Sequence of chain 1.D:
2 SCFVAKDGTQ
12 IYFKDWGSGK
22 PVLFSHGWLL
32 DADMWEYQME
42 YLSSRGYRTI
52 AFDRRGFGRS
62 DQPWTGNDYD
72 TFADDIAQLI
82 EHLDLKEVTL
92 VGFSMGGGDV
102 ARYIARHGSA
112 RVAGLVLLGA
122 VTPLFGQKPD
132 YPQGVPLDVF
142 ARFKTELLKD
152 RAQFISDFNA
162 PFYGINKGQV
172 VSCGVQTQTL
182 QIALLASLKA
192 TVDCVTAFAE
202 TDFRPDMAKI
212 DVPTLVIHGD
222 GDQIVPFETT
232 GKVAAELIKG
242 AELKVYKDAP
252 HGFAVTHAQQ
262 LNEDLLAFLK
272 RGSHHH

Sequence of chain 1.E:
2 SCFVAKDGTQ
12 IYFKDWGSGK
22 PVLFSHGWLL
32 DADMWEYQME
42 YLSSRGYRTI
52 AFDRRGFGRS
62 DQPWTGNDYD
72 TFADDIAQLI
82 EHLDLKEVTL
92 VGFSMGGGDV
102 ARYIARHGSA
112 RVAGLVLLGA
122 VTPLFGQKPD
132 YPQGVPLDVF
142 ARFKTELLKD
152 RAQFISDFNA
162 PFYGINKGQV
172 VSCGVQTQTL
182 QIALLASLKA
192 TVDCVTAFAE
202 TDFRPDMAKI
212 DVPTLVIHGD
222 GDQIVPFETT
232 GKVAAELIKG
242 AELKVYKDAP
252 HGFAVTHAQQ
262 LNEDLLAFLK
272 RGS

This protein binds this small molecule.
Small molecule (SMILES): O=C(CI)NCC(=O)N1CN(C(=O)CNC(=O)CI)CN(C(=O)CNC(=O)CI)C1

Sequence of chain 1.F:
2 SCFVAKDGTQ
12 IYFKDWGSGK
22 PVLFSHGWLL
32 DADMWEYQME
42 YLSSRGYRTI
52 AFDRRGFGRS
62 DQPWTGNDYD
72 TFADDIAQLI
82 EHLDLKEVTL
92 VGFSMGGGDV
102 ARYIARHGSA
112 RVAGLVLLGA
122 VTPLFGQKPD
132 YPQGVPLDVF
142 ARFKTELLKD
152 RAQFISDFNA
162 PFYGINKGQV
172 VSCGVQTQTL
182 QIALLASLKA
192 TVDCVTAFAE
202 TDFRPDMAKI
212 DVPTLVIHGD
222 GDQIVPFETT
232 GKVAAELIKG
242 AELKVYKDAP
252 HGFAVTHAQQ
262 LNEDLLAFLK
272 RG

Binding-site contacts:
Ligand atom N6 contacts residue CYS174 of chain 1.F at 3.0 Å (h-bond).
Ligand atom N5 contacts residue CYS174 of chain 1.E at 3.3 Å (h-bond).
Ligand atom C6 contacts residue CYS174 of chain 1.D at 2.8 Å (hydrophobic).
Ligand atom O2 contacts residue CYS174 of chain 1.D at 3.0 Å (h-bond).
Ligand atom C14 contacts residue CYS174 of chain 1.F at 2.7 Å (hydrophobic).
Ligand atom O1 contacts residue CYS174 of chain 1.D at 4.4 Å.
Ligand atom C15 contacts residue CYS174 of chain 1.F at 1.8 Å (hydrophobic).
Ligand atom C15 contacts residue GLN177 of chain 1.F at 4.5 Å.
Ligand atom C11 contacts residue CYS174 of chain 1.E at 1.8 Å (hydrophobic).
Ligand atom O6 contacts residue CYS174 of chain 1.F at 3.8 Å.
Ligand atom C4 contacts residue THR178 of chain 1.D at 4.4 Å.
Ligand atom C13 contacts residue CYS174 of chain 1.F at 4.4 Å (hydrophobic).
Ligand atom O4 contacts residue CYS174 of chain 1.E at 3.4 Å.
Ligand atom C10 contacts residue CYS174 of chain 1.E at 2.7 Å (hydrophobic).
Ligand atom O4 contacts residue THR178 of chain 1.E at 4.3 Å.
Ligand atom O1 contacts residue THR178 of chain 1.D at 3.8 Å.
Ligand atom N4 contacts residue CYS174 of chain 1.D at 4.0 Å.
Ligand atom C7 contacts residue CYS174 of chain 1.D at 1.8 Å (hydrophobic).